Sequence of chain 2.A:
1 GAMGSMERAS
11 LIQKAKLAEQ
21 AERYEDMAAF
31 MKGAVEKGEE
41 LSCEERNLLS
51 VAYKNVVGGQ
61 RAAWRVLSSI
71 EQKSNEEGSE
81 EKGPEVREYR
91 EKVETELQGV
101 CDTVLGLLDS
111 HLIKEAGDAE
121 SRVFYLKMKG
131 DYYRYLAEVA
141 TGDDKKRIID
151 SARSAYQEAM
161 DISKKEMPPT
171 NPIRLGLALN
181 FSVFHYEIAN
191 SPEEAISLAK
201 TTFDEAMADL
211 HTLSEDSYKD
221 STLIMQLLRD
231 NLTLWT

Binding-site contacts:
Ligand atom OG contacts residue ASN180 of chain 2.A at 3.4 Å (h-bond).
Ligand atom O contacts residue LYS54 of chain 2.A at 3.4 Å.
Ligand atom CB contacts residue ASN180 of chain 2.A at 3.2 Å.
Ligand atom OE1 contacts residue ASN171 of chain 2.A at 2.9 Å (h-bond).
Ligand atom N contacts residue ASN180 of chain 2.A at 2.8 Å (h-bond).
Ligand atom N contacts residue ASN231 of chain 2.A at 2.8 Å (h-bond).
Ligand atom O contacts residue LEU179 of chain 2.A at 3.6 Å.
Ligand atom CA contacts residue ASN47 of chain 2.A at 3.6 Å.
Ligand atom N contacts residue ASN47 of chain 2.A at 3.0 Å (h-bond).
Ligand atom CD contacts residue GLU120 of chain 2.A at 3.2 Å.
Ligand atom CA contacts residue ASN180 of chain 2.A at 3.4 Å.
Ligand atom N contacts residue GLU187 of chain 2.A at 3.2 Å (salt-bridge).
Ligand atom CD2 contacts residue ASN231 of chain 2.A at 3.2 Å.
Ligand atom O2P contacts residue ARG61 of chain 2.A at 2.9 Å (salt-bridge).
Ligand atom O contacts residue VAL183 of chain 2.A at 3.3 Å.
Ligand atom C contacts residue ASN180 of chain 2.A at 3.5 Å.
Ligand atom O3P contacts residue TYR135 of chain 2.A at 2.6 Å (h-bond).
Ligand atom CB contacts residue GLU187 of chain 2.A at 3.4 Å.
Ligand atom NE2 contacts residue GLU120 of chain 2.A at 3.3 Å.
Ligand atom O contacts residue PRO172 of chain 2.A at 3.0 Å.
Ligand atom CB contacts residue ASN231 of chain 2.A at 3.6 Å.
Ligand atom O1P contacts residue ARG61 of chain 2.A at 3.0 Å (salt-bridge).
Ligand atom O contacts residue SER50 of chain 2.A at 3.5 Å (h-bond).
Ligand atom C contacts residue LEU179 of chain 2.A at 3.6 Å (hydrophobic).
Ligand atom N contacts residue LEU179 of chain 2.A at 3.5 Å.
Ligand atom CA contacts residue ASN231 of chain 2.A at 3.6 Å.
Ligand atom OG contacts residue ASN47 of chain 2.A at 3.4 Å.
Ligand atom CA contacts residue LEU179 of chain 2.A at 3.6 Å (hydrophobic).
Ligand atom OG contacts residue LYS127 of chain 2.A at 3.2 Å (salt-bridge).
Ligand atom O contacts residue ASN231 of chain 2.A at 2.9 Å (h-bond).
Ligand atom O contacts residue PRO172 of chain 2.A at 3.5 Å.
Ligand atom CB contacts residue ASN180 of chain 2.A at 3.5 Å.
Ligand atom CD2 contacts residue ASP230 of chain 2.A at 3.6 Å.
Ligand atom O3P contacts residue ARG134 of chain 2.A at 2.9 Å (salt-bridge).
Ligand atom O1P contacts residue ARG134 of chain 2.A at 2.8 Å (salt-bridge).
Ligand atom CB contacts residue ASN231 of chain 2.A at 3.5 Å.
Ligand atom O2P contacts residue LYS54 of chain 2.A at 2.7 Å (salt-bridge).
Ligand atom OE1 contacts residue GLU120 of chain 2.A at 2.8 Å.
Ligand atom CB contacts residue SER50 of chain 2.A at 3.5 Å.
Ligand atom CB contacts residue VAL51 of chain 2.A at 3.6 Å (hydrophobic).

The small molecule below binds the protein below.
Small molecule (SMILES): CC(C)C[C@@H](CC(=O)N[C@@H](CCC(N)=O)C(=O)O)NC(=O)[C@H](CO)NC(=O)[C@H](C)NC(=O)[C@@H]1CCCN1C(=O)[C@H](CO)NC(=O)[C@H](COP(=O)(O)O)NC(=O)[C@H](Cc1cnc[nH]1)NC(=O)[C@H](C)N